Sequence of chain 1.B:
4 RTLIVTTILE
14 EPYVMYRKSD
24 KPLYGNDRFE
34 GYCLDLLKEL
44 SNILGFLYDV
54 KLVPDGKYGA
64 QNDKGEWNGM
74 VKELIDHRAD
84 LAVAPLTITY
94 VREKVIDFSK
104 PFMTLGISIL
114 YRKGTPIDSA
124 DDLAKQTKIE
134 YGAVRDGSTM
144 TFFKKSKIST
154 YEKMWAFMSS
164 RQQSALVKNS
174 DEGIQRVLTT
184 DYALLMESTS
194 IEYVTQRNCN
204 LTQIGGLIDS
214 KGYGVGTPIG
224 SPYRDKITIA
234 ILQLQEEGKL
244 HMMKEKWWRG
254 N

Binding-site contacts:
Ligand atom S20 contacts residue VAL137 of chain 1.B at 3.5 Å.
Ligand atom O15 contacts residue SER141 of chain 1.B at 3.2 Å (h-bond).
Ligand atom C8 contacts residue THR90 of chain 1.B at 3.7 Å.
Ligand atom C1 contacts residue TYR216 of chain 1.B at 3.4 Å (hydrophobic).
Ligand atom C22 contacts residue THR142 of chain 1.B at 3.1 Å.
Ligand atom C13 contacts residue PRO88 of chain 1.B at 3.4 Å (hydrophobic).
Ligand atom N5 contacts residue GLU190 of chain 1.B at 3.5 Å (salt-bridge).
Ligand atom N3 contacts residue GLU190 of chain 1.B at 3.1 Å (salt-bridge).
Ligand atom N9 contacts residue TYR216 of chain 1.B at 3.4 Å.
Ligand atom O11 contacts residue PRO88 of chain 1.B at 3.7 Å.
Ligand atom C13 contacts residue TYR216 of chain 1.B at 3.3 Å (hydrophobic).
Ligand atom O12 contacts residue TYR61 of chain 1.B at 3.5 Å.
Ligand atom O11 contacts residue THR90 of chain 1.B at 2.8 Å (h-bond).
Ligand atom O23 contacts residue THR142 of chain 1.B at 2.6 Å (h-bond).
Ligand atom C13 contacts residue TYR16 of chain 1.B at 3.3 Å (hydrophobic).
Ligand atom C2 contacts residue GLU190 of chain 1.B at 3.2 Å.
Ligand atom O11 contacts residue LEU89 of chain 1.B at 3.5 Å.
Ligand atom O11 contacts residue ARG95 of chain 1.B at 2.7 Å (salt-bridge).
Ligand atom N9 contacts residue PRO88 of chain 1.B at 3.0 Å (h-bond).
Ligand atom O15 contacts residue GLU190 of chain 1.B at 3.2 Å (salt-bridge).
Ligand atom O23 contacts residue GLU190 of chain 1.B at 3.0 Å (salt-bridge).
Ligand atom C4 contacts residue GLU190 of chain 1.B at 3.2 Å.
Ligand atom O23 contacts residue SER141 of chain 1.B at 3.4 Å (h-bond).
Ligand atom O14 contacts residue SER193 of chain 1.B at 3.6 Å.
Ligand atom O24 contacts residue THR142 of chain 1.B at 2.9 Å (h-bond).
Ligand atom C7 contacts residue TYR61 of chain 1.B at 3.6 Å (hydrophobic).
Ligand atom C16 contacts residue GLU190 of chain 1.B at 3.6 Å.
Ligand atom C22 contacts residue SER141 of chain 1.B at 3.4 Å.
Ligand atom C6 contacts residue TYR61 of chain 1.B at 3.4 Å (hydrophobic).
Ligand atom C1 contacts residue GLU190 of chain 1.B at 3.6 Å.
Ligand atom N9 contacts residue THR90 of chain 1.B at 2.9 Å (h-bond).
Ligand atom O12 contacts residue ARG95 of chain 1.B at 2.9 Å (salt-bridge).
Ligand atom C6 contacts residue PRO88 of chain 1.B at 3.5 Å (hydrophobic).
Ligand atom O24 contacts residue SER141 of chain 1.B at 3.5 Å (h-bond).
Ligand atom O23 contacts residue MET189 of chain 1.B at 3.2 Å.
Ligand atom C10 contacts residue ARG95 of chain 1.B at 3.5 Å.
Ligand atom C6 contacts residue GLU190 of chain 1.B at 3.7 Å.
Ligand atom N9 contacts residue GLU190 of chain 1.B at 3.3 Å (salt-bridge).
Ligand atom BR25 contacts residue GLU13 of chain 1.B at 3.5 Å.
Ligand atom C8 contacts residue GLU190 of chain 1.B at 3.7 Å.

The small molecule below binds the protein below.
Small molecule (SMILES): Cc1cn(C[C@H](N)C(=O)O)c(=O)n(Cc2c(C(=O)O)sc(Br)c2Br)c1=O